A small-molecule ligand and the protein it binds are described below.
Small molecule (SMILES): CC(=O)CC[C@H](N)C(=O)O

Binding-site contacts:
Ligand atom OXT contacts residue PHE181 of chain 1.A at 3.6 Å.
Ligand atom CB contacts residue PHE131 of chain 1.A at 4.1 Å (hydrophobic).
Ligand atom O contacts residue PHE181 of chain 1.A at 3.9 Å.
Ligand atom CA contacts residue GLU178 of chain 1.A at 2.9 Å.
Ligand atom CA contacts residue PHE131 of chain 1.A at 4.5 Å (hydrophobic).
Ligand atom OD contacts residue GLU178 of chain 1.A at 3.4 Å (salt-bridge).
Ligand atom CB contacts residue PHE181 of chain 1.A at 4.0 Å (hydrophobic).
Ligand atom C contacts residue GLU178 of chain 1.A at 3.7 Å.
Ligand atom CG contacts residue SER204 of chain 1.A at 4.4 Å.
Ligand atom CG contacts residue GLU178 of chain 1.A at 4.3 Å.
Ligand atom C contacts residue PHE181 of chain 1.A at 3.8 Å (hydrophobic).
Ligand atom OD contacts residue CYS177 of chain 1.A at 3.0 Å (h-bond).
Ligand atom CG contacts residue CYS177 of chain 1.A at 3.6 Å (hydrophobic).
Ligand atom O contacts residue GLU178 of chain 1.A at 3.6 Å (salt-bridge).
Ligand atom CE contacts residue SER202 of chain 1.A at 4.3 Å.
Ligand atom CB contacts residue CYS177 of chain 1.A at 4.5 Å (hydrophobic).
Ligand atom OD contacts residue GLU133 of chain 1.A at 4.5 Å.
Ligand atom O contacts residue MET287 of chain 2.A at 4.3 Å.
Ligand atom O contacts residue TYR128 of chain 1.A at 3.0 Å (h-bond).
Ligand atom CA contacts residue PHE181 of chain 1.A at 4.3 Å (hydrophobic).
Ligand atom CE contacts residue CYS177 of chain 1.A at 1.6 Å (hydrophobic).
Ligand atom OD contacts residue PRO126 of chain 1.A at 3.8 Å.
Ligand atom CA contacts residue TYR128 of chain 1.A at 3.7 Å (hydrophobic).
Ligand atom OD contacts residue LYS122 of chain 1.A at 3.8 Å.
Ligand atom C contacts residue TYR128 of chain 1.A at 3.7 Å (hydrophobic).
Ligand atom N contacts residue GLU178 of chain 1.A at 2.9 Å (salt-bridge).
Ligand atom OD contacts residue PHE131 of chain 1.A at 4.4 Å.
Ligand atom CE contacts residue PHE181 of chain 1.A at 3.8 Å (hydrophobic).
Ligand atom CE contacts residue GLU178 of chain 1.A at 3.2 Å.
Ligand atom N contacts residue TYR128 of chain 1.A at 3.0 Å (h-bond).
Ligand atom CB contacts residue GLU178 of chain 1.A at 4.0 Å.
Ligand atom OXT contacts residue ARG210 of chain 1.A at 4.3 Å.
Ligand atom CG contacts residue PHE131 of chain 1.A at 3.3 Å (hydrophobic).
Ligand atom CD contacts residue GLU178 of chain 1.A at 3.7 Å.
Ligand atom N contacts residue PHE131 of chain 1.A at 3.4 Å.
Ligand atom N contacts residue PRO126 of chain 1.A at 4.2 Å.
Ligand atom CD contacts residue CYS177 of chain 1.A at 2.5 Å (hydrophobic).
Ligand atom CE contacts residue SER204 of chain 1.A at 4.5 Å.
Ligand atom CD contacts residue PHE131 of chain 1.A at 4.5 Å (hydrophobic).

Sequence of chain 2.A:
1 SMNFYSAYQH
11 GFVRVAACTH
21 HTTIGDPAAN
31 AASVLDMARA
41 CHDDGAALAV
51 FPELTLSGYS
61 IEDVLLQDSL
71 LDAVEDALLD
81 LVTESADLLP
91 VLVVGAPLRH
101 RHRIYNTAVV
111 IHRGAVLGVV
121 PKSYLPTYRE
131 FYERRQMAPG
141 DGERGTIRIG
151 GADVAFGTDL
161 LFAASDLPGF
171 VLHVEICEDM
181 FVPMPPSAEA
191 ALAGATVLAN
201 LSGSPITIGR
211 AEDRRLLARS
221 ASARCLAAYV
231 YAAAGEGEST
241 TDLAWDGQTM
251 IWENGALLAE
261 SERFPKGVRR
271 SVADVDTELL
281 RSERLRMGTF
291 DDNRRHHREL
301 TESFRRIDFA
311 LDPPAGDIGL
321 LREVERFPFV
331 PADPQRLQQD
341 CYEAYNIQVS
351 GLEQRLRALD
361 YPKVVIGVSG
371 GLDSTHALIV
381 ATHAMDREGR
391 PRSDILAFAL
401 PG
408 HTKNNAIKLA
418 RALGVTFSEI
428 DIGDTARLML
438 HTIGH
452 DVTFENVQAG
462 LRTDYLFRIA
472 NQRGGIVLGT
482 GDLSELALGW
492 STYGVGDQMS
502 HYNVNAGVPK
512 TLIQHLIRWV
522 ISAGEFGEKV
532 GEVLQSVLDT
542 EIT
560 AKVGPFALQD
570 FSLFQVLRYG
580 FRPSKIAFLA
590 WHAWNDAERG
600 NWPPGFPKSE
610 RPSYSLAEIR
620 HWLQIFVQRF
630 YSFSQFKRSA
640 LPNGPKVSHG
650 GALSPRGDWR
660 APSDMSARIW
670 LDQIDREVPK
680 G

Sequence of chain 1.A:
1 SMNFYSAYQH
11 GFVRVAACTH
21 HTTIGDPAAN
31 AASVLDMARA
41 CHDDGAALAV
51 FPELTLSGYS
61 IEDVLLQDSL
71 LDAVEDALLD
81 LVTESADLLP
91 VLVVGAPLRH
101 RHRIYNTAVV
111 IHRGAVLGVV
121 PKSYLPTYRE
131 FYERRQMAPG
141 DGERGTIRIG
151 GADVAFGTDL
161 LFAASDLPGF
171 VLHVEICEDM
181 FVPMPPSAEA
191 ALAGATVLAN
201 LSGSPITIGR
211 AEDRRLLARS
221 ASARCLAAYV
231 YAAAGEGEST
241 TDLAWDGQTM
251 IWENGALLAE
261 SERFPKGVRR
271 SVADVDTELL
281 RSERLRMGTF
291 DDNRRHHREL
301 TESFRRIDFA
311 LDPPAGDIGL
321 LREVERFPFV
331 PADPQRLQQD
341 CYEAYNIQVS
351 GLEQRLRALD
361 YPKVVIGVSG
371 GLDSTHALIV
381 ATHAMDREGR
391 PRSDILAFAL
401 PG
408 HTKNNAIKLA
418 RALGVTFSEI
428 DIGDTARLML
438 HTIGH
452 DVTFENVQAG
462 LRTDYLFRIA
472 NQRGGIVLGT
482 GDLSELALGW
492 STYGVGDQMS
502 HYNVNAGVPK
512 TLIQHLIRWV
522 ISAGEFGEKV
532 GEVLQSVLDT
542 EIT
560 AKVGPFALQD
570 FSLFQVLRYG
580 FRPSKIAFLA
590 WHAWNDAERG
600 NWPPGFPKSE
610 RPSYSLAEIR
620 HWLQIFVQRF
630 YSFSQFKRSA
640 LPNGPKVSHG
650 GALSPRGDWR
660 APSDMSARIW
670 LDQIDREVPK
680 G